A small-molecule ligand and the protein it binds are described below.
Small molecule (SMILES): O=C1/C=C\C(=O)N[C@@H](CC2CCCCC2)C(=O)N[C@@H](Cc2ccccc2)C(=O)N[C@@H](CCCNC(=O)c2cnccn2)C(=O)NCC[C@@H](C(=O)O)N1

Binding-site contacts:
Ligand atom O contacts residue CYS19 of chain 1.A at 3.3 Å (h-bond).
Ligand atom CD2 contacts residue ASP146 of chain 1.A at 3.5 Å.
Ligand atom CA contacts residue GLN17 of chain 1.A at 3.6 Å.
Ligand atom O contacts residue GLY21 of chain 1.A at 3.4 Å (h-bond).
Ligand atom C40 contacts residue LEU135 of chain 1.A at 3.5 Å (hydrophobic).
Ligand atom C39 contacts residue LEU135 of chain 1.A at 3.5 Å (hydrophobic).
Ligand atom C35 contacts residue LEU135 of chain 1.A at 3.5 Å (hydrophobic).
Ligand atom C42 contacts residue MET83 of chain 1.A at 3.2 Å (hydrophobic).
Ligand atom N41 contacts residue MET83 of chain 1.A at 2.9 Å (h-bond).
Ligand atom C32 contacts residue VAL23 of chain 1.A at 3.6 Å (hydrophobic).
Ligand atom O contacts residue VAL23 of chain 1.A at 3.7 Å.
Ligand atom C39 contacts residue ALA35 of chain 1.A at 3.5 Å (hydrophobic).
Ligand atom C4 contacts residue ARG130 of chain 1.A at 3.2 Å.
Ligand atom CD1 contacts residue LYS37 of chain 1.A at 3.5 Å.
Ligand atom C contacts residue GLY18 of chain 1.A at 3.6 Å.
Ligand atom C39 contacts residue LYS37 of chain 1.A at 3.7 Å.
Ligand atom CZ contacts residue LEU39 of chain 1.A at 3.5 Å (hydrophobic).
Ligand atom N34 contacts residue LEU135 of chain 1.A at 3.4 Å.
Ligand atom N38 contacts residue LEU135 of chain 1.A at 3.4 Å.
Ligand atom C contacts residue GLN17 of chain 1.A at 3.6 Å.
Ligand atom O contacts residue GLN17 of chain 1.A at 3.1 Å.
Ligand atom O contacts residue CYS19 of chain 1.A at 3.3 Å.
Ligand atom O contacts residue PHE20 of chain 1.A at 3.0 Å (h-bond).
Ligand atom N38 contacts residue LYS37 of chain 1.A at 3.6 Å.
Ligand atom CZ contacts residue ALA150 of chain 1.A at 3.7 Å (hydrophobic).
Ligand atom CE1 contacts residue ASP128 of chain 1.A at 3.5 Å.
Ligand atom CE2 contacts residue LEU39 of chain 1.A at 3.7 Å (hydrophobic).
Ligand atom C5 contacts residue ARG130 of chain 1.A at 3.6 Å.
Ligand atom O7 contacts residue GLY18 of chain 1.A at 3.3 Å.
Ligand atom CD2 contacts residue GLU22 of chain 1.A at 3.4 Å.
Ligand atom C40 contacts residue ALA35 of chain 1.A at 3.3 Å (hydrophobic).
Ligand atom O7 contacts residue CYS19 of chain 1.A at 3.1 Å (h-bond).
Ligand atom C40 contacts residue GLU81 of chain 1.A at 3.3 Å.
Ligand atom CD1 contacts residue PHE20 of chain 1.A at 3.7 Å (hydrophobic).
Ligand atom C37 contacts residue LEU135 of chain 1.A at 3.6 Å (hydrophobic).
Ligand atom O36 contacts residue GLY86 of chain 1.A at 3.5 Å.
Ligand atom CE1 contacts residue ILE153 of chain 1.A at 3.4 Å (hydrophobic).
Ligand atom O contacts residue GLY18 of chain 1.A at 3.3 Å (h-bond).
Ligand atom O contacts residue GLY16 of chain 1.A at 3.4 Å.
Ligand atom O contacts residue GLY18 of chain 1.A at 3.3 Å.

Sequence of chain 1.A:
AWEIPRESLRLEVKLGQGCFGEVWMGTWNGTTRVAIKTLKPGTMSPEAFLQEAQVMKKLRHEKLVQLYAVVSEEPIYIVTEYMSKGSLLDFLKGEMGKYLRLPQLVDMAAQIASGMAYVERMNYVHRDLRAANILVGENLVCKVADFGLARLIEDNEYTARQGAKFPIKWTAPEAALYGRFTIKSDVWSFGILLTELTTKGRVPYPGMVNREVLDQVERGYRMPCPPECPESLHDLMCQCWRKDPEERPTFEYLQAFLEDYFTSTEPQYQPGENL